Sequence of chain 1.A:
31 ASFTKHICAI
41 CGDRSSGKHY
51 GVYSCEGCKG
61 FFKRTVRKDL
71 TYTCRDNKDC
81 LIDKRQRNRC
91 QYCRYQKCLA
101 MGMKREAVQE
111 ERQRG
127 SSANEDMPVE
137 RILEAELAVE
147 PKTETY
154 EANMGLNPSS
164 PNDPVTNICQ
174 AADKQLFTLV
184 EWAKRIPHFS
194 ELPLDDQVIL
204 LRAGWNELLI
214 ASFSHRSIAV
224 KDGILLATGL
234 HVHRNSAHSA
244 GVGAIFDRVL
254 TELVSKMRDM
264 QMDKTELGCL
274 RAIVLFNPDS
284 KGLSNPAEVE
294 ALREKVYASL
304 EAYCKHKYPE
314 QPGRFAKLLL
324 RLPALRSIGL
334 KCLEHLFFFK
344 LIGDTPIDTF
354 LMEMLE

The protein below binds the small molecule below.
Small molecule (SMILES): CC1=C(/C=C/C(C)=C\C=C\C(C)=C\C(=O)O)C(C)(C)CCC1

Binding-site contacts:
Ligand atom O2 contacts residue ARG219 of chain 1.A at 3.1 Å (salt-bridge).
Ligand atom O1 contacts residue ARG219 of chain 1.A at 3.8 Å.
Ligand atom C15 contacts residue GLN178 of chain 1.A at 4.0 Å.
Ligand atom C11 contacts residue PHE216 of chain 1.A at 3.8 Å (hydrophobic).
Ligand atom C16 contacts residue CYS335 of chain 1.A at 3.2 Å (hydrophobic).
Ligand atom C15 contacts residue ALA230 of chain 1.A at 3.7 Å (hydrophobic).
Ligand atom C19 contacts residue TRP208 of chain 1.A at 4.2 Å (hydrophobic).
Ligand atom C15 contacts residue ARG219 of chain 1.A at 4.0 Å.
Ligand atom C12 contacts residue ALA175 of chain 1.A at 3.7 Å (hydrophobic).
Ligand atom O2 contacts residue ALA230 of chain 1.A at 3.3 Å.
Ligand atom C19 contacts residue LEU339 of chain 1.A at 3.9 Å (hydrophobic).
Ligand atom C2 contacts residue ILE248 of chain 1.A at 4.3 Å (hydrophobic).
Ligand atom C11 contacts residue ILE171 of chain 1.A at 3.7 Å (hydrophobic).
Ligand atom C13 contacts residue PHE216 of chain 1.A at 3.6 Å (hydrophobic).
Ligand atom C15 contacts residue PHE216 of chain 1.A at 3.5 Å (hydrophobic).
Ligand atom C12 contacts residue PHE216 of chain 1.A at 3.9 Å (hydrophobic).
Ligand atom C2 contacts residue VAL245 of chain 1.A at 4.1 Å (hydrophobic).
Ligand atom O1 contacts residue ALA230 of chain 1.A at 3.1 Å (h-bond).
Ligand atom C16 contacts residue HIS338 of chain 1.A at 3.6 Å.
Ligand atom C20 contacts residue PHE216 of chain 1.A at 3.5 Å (hydrophobic).
Ligand atom C10 contacts residue ALA175 of chain 1.A at 4.0 Å (hydrophobic).
Ligand atom O2 contacts residue GLN178 of chain 1.A at 3.1 Å.
Ligand atom C12 contacts residue ILE171 of chain 1.A at 4.2 Å (hydrophobic).
Ligand atom C14 contacts residue PHE216 of chain 1.A at 4.0 Å (hydrophobic).
Ligand atom C3 contacts residue VAL245 of chain 1.A at 3.7 Å (hydrophobic).
Ligand atom O1 contacts residue LEU228 of chain 1.A at 4.1 Å.
Ligand atom C17 contacts residue LEU339 of chain 1.A at 4.1 Å (hydrophobic).
Ligand atom O2 contacts residue PHE216 of chain 1.A at 4.2 Å.
Ligand atom C20 contacts residue ILE171 of chain 1.A at 4.2 Å (hydrophobic).
Ligand atom C4 contacts residue ILE171 of chain 1.A at 3.5 Å (hydrophobic).
Ligand atom C16 contacts residue LEU339 of chain 1.A at 4.0 Å (hydrophobic).
Ligand atom C6 contacts residue CYS335 of chain 1.A at 4.1 Å (hydrophobic).
Ligand atom O1 contacts residue PHE216 of chain 1.A at 3.2 Å.
Ligand atom C18 contacts residue CYS335 of chain 1.A at 4.0 Å (hydrophobic).
Ligand atom C11 contacts residue ALA175 of chain 1.A at 4.2 Å (hydrophobic).
Ligand atom C12 contacts residue LEU212 of chain 1.A at 4.0 Å (hydrophobic).
Ligand atom C20 contacts residue LEU229 of chain 1.A at 3.7 Å (hydrophobic).
Ligand atom C8 contacts residue ILE171 of chain 1.A at 3.7 Å (hydrophobic).
Ligand atom C7 contacts residue CYS335 of chain 1.A at 4.0 Å (hydrophobic).
Ligand atom O1 contacts residue LEU229 of chain 1.A at 3.9 Å.